This small molecule binds to this protein.
Small molecule (SMILES): O=c1ccn([C@@H]2O[C@H](CO[P](=O)(O)O[C@H]3[C@@H](O)[C@H](n4ccc(=O)[nH]c4=O)O[C@@H]3CO[P](=O)(O)O[C@H]3[C@@H](O)[C@H](n4ccc(=O)[nH]c4=O)O[C@@H]3CO[P](=O)(O)O[C@H]3[C@@H](O)[C@H](n4ccc(=O)[nH]c4=O)O[C@@H]3CO[P](=O)(O)O[C@H]3[C@@H](O)[C@H](n4ccc(=O)[nH]c4=O)O[C@@H]3CO[P](=O)(O)O[C@H]3[C@@H](O)[C@H](n4ccc(=O)[nH]c4=O)O[C@@H]3CO)[C@@H](O)[C@H]2O)c(=O)[nH]1

Binding-site contacts:
Ligand atom O2' contacts residue GLN162 of chain 1.C at 3.9 Å.
Ligand atom O2' contacts residue ARG24 of chain 1.E at 3.1 Å (salt-bridge).
Ligand atom C3' contacts residue ARG24 of chain 1.E at 4.1 Å.
Ligand atom C2' contacts residue GLN162 of chain 1.C at 4.4 Å.
Ligand atom OP2 contacts residue ARG24 of chain 1.E at 3.8 Å.
Ligand atom C1' contacts residue GLN162 of chain 1.C at 4.0 Å.
Ligand atom C2' contacts residue ARG24 of chain 1.E at 4.0 Å.
Ligand atom O3' contacts residue GLN162 of chain 1.C at 3.4 Å.
Ligand atom O2' contacts residue PRO48 of chain 1.L at 4.2 Å.
Ligand atom O3' contacts residue ARG24 of chain 1.E at 4.1 Å.

Sequence of chain 1.E:
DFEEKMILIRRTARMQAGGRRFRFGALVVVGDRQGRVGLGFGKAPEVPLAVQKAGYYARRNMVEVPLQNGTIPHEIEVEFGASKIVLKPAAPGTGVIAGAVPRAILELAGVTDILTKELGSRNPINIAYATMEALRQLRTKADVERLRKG

Sequence of chain 1.C:
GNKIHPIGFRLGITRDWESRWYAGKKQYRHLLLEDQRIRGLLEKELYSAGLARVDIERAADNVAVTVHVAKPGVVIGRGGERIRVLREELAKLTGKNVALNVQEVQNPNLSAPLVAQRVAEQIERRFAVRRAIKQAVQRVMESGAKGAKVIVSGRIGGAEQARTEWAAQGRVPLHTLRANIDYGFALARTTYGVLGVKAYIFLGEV

Sequence of chain 1.L:
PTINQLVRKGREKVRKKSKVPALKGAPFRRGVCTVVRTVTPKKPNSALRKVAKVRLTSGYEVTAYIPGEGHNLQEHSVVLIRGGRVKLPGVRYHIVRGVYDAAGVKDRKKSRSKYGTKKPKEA